Sequence of chain 21.A:
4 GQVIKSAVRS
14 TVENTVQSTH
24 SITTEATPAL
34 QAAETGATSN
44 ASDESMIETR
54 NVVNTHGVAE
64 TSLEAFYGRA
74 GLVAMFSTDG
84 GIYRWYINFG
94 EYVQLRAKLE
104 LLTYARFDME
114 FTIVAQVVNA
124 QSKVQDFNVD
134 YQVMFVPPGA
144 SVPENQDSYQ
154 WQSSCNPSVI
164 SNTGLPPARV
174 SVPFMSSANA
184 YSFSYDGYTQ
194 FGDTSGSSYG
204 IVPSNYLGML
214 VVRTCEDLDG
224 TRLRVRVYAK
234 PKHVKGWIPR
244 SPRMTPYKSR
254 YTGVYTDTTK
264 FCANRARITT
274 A

Sequence of chain 25.A:
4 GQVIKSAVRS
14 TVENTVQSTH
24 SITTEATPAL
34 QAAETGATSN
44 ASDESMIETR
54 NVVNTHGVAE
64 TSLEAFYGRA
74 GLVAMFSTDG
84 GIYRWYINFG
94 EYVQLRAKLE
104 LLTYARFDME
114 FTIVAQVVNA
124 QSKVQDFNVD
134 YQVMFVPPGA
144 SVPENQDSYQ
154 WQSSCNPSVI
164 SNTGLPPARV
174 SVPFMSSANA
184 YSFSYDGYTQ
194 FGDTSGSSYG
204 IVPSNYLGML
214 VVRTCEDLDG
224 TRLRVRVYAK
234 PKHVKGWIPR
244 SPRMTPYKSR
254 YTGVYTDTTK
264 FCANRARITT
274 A

Binding-site contacts:
Ligand atom O contacts residue TYR95 of chain 21.A at 3.6 Å.
Ligand atom C contacts residue TYR152 of chain 25.A at 3.6 Å (hydrophobic).
Ligand atom CB contacts residue GLU239 of chain 21.C at 4.0 Å.
Ligand atom C contacts residue GLY1 of chain 21.E at 1.3 Å.
Ligand atom SG contacts residue GLY240 of chain 21.C at 4.0 Å.
Ligand atom N contacts residue GLU239 of chain 21.C at 3.0 Å (salt-bridge).
Ligand atom O contacts residue TYR152 of chain 25.A at 3.6 Å.
Ligand atom C contacts residue TYR95 of chain 21.A at 4.5 Å (hydrophobic).
Ligand atom N contacts residue ASP150 of chain 25.A at 4.4 Å.
Ligand atom CB contacts residue MET78 of chain 21.A at 3.9 Å (hydrophobic).
Ligand atom C contacts residue ASP150 of chain 25.A at 3.8 Å.
Ligand atom CA contacts residue ASP150 of chain 25.A at 3.3 Å.
Ligand atom O contacts residue GLN155 of chain 25.A at 3.0 Å (h-bond).
Ligand atom CA contacts residue SER151 of chain 25.A at 4.0 Å.
Ligand atom CA contacts residue GLY1 of chain 21.E at 2.4 Å.
Ligand atom CA contacts residue TYR152 of chain 25.A at 3.8 Å (hydrophobic).
Ligand atom O contacts residue GLY1 of chain 21.E at 2.2 Å (h-bond).
Ligand atom CA contacts residue GLU239 of chain 21.C at 3.9 Å.
Ligand atom N contacts residue TYR152 of chain 25.A at 3.5 Å.
Ligand atom SG contacts residue ALA241 of chain 21.C at 3.5 Å (h-bond).
Ligand atom SG contacts residue TYR95 of chain 21.A at 3.8 Å.
Ligand atom CB contacts residue GLY1 of chain 21.E at 3.1 Å.
Ligand atom C contacts residue MET78 of chain 21.A at 4.2 Å (hydrophobic).
Ligand atom SG contacts residue GLY1 of chain 21.E at 4.2 Å.
Ligand atom N contacts residue GLN155 of chain 25.A at 4.3 Å.
Ligand atom O contacts residue LEU75 of chain 21.A at 4.4 Å.
Ligand atom SG contacts residue MET78 of chain 21.A at 3.8 Å.
Ligand atom N contacts residue GLY1 of chain 21.E at 3.7 Å.
Ligand atom CB contacts residue ASP150 of chain 25.A at 3.6 Å.
Ligand atom N contacts residue GLN238 of chain 21.C at 3.8 Å.
Ligand atom C contacts residue GLN155 of chain 25.A at 4.2 Å.
Ligand atom C contacts residue SER151 of chain 25.A at 3.9 Å.
Ligand atom SG contacts residue GLU239 of chain 21.C at 4.3 Å.

Sequence of chain 21.C:
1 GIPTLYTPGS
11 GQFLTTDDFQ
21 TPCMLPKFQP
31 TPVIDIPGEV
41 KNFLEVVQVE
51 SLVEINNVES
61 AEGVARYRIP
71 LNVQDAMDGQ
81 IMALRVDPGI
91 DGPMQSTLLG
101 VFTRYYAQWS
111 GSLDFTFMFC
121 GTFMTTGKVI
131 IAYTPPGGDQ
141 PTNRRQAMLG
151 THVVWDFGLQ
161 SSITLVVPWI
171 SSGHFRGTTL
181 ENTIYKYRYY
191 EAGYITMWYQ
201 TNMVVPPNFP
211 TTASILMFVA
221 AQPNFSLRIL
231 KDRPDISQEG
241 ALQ

This protein binds this small molecule.
Small molecule (SMILES): N[C@@H](CS)C(=O)O